This protein binds this small molecule.
Small molecule (SMILES): CC(=O)N[C@@H]1[C@@H](O)[C@H](O)[C@@H](CO)O[C@H]1O

Sequence of chain 1.J:
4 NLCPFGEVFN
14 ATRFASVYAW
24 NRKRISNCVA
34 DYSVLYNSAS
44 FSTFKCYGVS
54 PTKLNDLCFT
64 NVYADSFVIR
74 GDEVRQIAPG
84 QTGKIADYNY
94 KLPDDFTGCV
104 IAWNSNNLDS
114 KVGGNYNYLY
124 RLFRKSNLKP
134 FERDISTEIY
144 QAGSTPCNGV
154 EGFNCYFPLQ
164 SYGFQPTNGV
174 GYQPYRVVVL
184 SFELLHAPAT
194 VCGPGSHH

Binding-site contacts:
Ligand atom O4 contacts residue SER41 of chain 1.J at 4.5 Å.
Ligand atom C5 contacts residue ASN13 of chain 1.J at 3.7 Å.
Ligand atom O7 contacts residue ASN13 of chain 1.J at 3.1 Å (h-bond).
Ligand atom C1 contacts residue ASN13 of chain 1.J at 1.4 Å.
Ligand atom O6 contacts residue VAL37 of chain 1.J at 3.5 Å (h-bond).
Ligand atom O6 contacts residue SER41 of chain 1.J at 3.8 Å.
Ligand atom C3 contacts residue ASN13 of chain 1.J at 3.8 Å.
Ligand atom O5 contacts residue ASN13 of chain 1.J at 2.4 Å (h-bond).
Ligand atom C7 contacts residue ASN13 of chain 1.J at 3.2 Å.
Ligand atom C4 contacts residue ASN13 of chain 1.J at 4.2 Å.
Ligand atom C2 contacts residue ASN13 of chain 1.J at 2.5 Å.
Ligand atom N2 contacts residue ASN13 of chain 1.J at 2.9 Å (h-bond).
Ligand atom C6 contacts residue VAL37 of chain 1.J at 4.0 Å (hydrophobic).